Binding-site contacts:
Ligand atom C1C contacts residue TYR197 of chain 30.A at 3.7 Å (hydrophobic).
Ligand atom C3A contacts residue PHE186 of chain 30.A at 3.1 Å (hydrophobic).
Ligand atom N3A contacts residue PHE186 of chain 30.A at 3.1 Å.
Ligand atom O1A contacts residue PRO174 of chain 30.A at 3.4 Å.
Ligand atom CM6 contacts residue TYR152 of chain 30.A at 3.4 Å (hydrophobic).
Ligand atom CM2 contacts residue TYR128 of chain 30.A at 3.4 Å (hydrophobic).
Ligand atom O1A contacts residue ALA24 of chain 30.C at 3.4 Å.
Ligand atom C4 contacts residue TYR197 of chain 30.A at 3.7 Å (hydrophobic).
Ligand atom C2A contacts residue TYR152 of chain 30.A at 3.5 Å (hydrophobic).
Ligand atom C6B contacts residue TYR152 of chain 30.A at 3.6 Å (hydrophobic).
Ligand atom F3 contacts residue PRO174 of chain 30.A at 3.1 Å.
Ligand atom C5B contacts residue TYR152 of chain 30.A at 3.4 Å (hydrophobic).
Ligand atom C3B contacts residue MET224 of chain 30.A at 3.6 Å (hydrophobic).
Ligand atom N1A contacts residue PRO174 of chain 30.A at 3.5 Å.
Ligand atom F1 contacts residue MET224 of chain 30.A at 3.7 Å.
Ligand atom CM4 contacts residue VAL176 of chain 30.A at 3.7 Å (hydrophobic).
Ligand atom N3A contacts residue TYR152 of chain 30.A at 3.5 Å.
Ligand atom CM4 contacts residue PHE186 of chain 30.A at 3.5 Å (hydrophobic).
Ligand atom F3 contacts residue ALA150 of chain 30.A at 3.0 Å.
Ligand atom C2C contacts residue TYR128 of chain 30.A at 3.2 Å (hydrophobic).
Ligand atom F1 contacts residue PHE186 of chain 30.A at 3.3 Å.
Ligand atom CM3 contacts residue ASN219 of chain 30.A at 3.5 Å.
Ligand atom C4B contacts residue TYR152 of chain 30.A at 3.6 Å (hydrophobic).
Ligand atom CM6 contacts residue VAL191 of chain 30.A at 3.7 Å (hydrophobic).
Ligand atom C3C contacts residue TYR128 of chain 30.A at 3.1 Å (hydrophobic).
Ligand atom C3 contacts residue LEU106 of chain 30.A at 3.4 Å (hydrophobic).
Ligand atom CM2 contacts residue MET224 of chain 30.A at 3.5 Å (hydrophobic).
Ligand atom O1A contacts residue PHE186 of chain 30.A at 3.4 Å.
Ligand atom C2A contacts residue PHE186 of chain 30.A at 3.3 Å (hydrophobic).
Ligand atom C4 contacts residue LEU106 of chain 30.A at 3.3 Å (hydrophobic).
Ligand atom O1 contacts residue MET221 of chain 30.A at 3.7 Å.
Ligand atom F3 contacts residue TYR152 of chain 30.A at 3.6 Å.
Ligand atom N1A contacts residue PHE186 of chain 30.A at 3.5 Å.
Ligand atom C1C contacts residue TYR128 of chain 30.A at 3.3 Å (hydrophobic).
Ligand atom CM4 contacts residue ALA150 of chain 30.A at 3.7 Å (hydrophobic).
Ligand atom F3 contacts residue VAL176 of chain 30.A at 3.6 Å.
Ligand atom F3 contacts residue SER175 of chain 30.A at 2.8 Å.
Ligand atom F2 contacts residue PHE186 of chain 30.A at 3.1 Å.
Ligand atom F2 contacts residue VAL176 of chain 30.A at 2.7 Å.
Ligand atom N1A contacts residue ALA24 of chain 30.C at 3.3 Å.

Sequence of chain 30.C:
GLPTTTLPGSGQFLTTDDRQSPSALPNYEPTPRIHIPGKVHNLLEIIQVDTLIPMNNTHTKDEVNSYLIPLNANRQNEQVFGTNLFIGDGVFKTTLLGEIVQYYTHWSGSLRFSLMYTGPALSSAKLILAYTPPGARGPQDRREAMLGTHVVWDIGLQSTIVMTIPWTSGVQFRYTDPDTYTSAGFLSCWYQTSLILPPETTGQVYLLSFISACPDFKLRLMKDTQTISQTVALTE

Sequence of chain 26.C:
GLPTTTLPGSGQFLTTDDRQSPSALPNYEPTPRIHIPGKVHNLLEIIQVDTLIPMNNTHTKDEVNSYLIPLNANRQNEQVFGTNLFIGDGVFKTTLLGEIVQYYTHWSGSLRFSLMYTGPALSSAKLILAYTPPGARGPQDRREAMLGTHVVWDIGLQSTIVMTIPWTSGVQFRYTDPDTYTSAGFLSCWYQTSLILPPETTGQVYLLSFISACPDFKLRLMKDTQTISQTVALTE

This small molecule binds to this protein.
Small molecule (SMILES): Cc1cc(CCCOc2c(C)cc(-c3noc(C(F)(F)F)n3)cc2C)on1

Sequence of chain 30.A:
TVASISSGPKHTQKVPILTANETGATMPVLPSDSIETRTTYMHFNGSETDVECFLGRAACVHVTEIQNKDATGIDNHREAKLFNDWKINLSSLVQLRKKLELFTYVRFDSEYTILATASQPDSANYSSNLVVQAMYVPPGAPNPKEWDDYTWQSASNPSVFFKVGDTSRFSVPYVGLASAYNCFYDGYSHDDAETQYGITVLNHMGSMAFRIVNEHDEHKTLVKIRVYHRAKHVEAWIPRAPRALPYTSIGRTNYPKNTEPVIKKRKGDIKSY